Binding-site contacts:
Ligand atom N2 contacts residue GLN217 of chain 1.A at 3.9 Å.
Ligand atom O6 contacts residue SER208 of chain 1.A at 4.4 Å.
Ligand atom O5 contacts residue ASN205 of chain 1.A at 2.3 Å (h-bond).
Ligand atom C8 contacts residue ASN205 of chain 1.A at 4.4 Å.
Ligand atom C7 contacts residue VAL215 of chain 1.A at 4.0 Å (hydrophobic).
Ligand atom C8 contacts residue GLN217 of chain 1.A at 4.0 Å.
Ligand atom C8 contacts residue VAL215 of chain 1.A at 3.9 Å (hydrophobic).
Ligand atom C6 contacts residue GLN217 of chain 1.A at 4.3 Å.
Ligand atom C2 contacts residue ASN205 of chain 1.A at 2.3 Å.
Ligand atom O7 contacts residue ALA214 of chain 1.A at 3.6 Å.
Ligand atom C5 contacts residue ASN205 of chain 1.A at 3.6 Å.
Ligand atom O6 contacts residue TRP220 of chain 1.A at 4.1 Å.
Ligand atom C6 contacts residue SER208 of chain 1.A at 3.7 Å.
Ligand atom O3 contacts residue GLN217 of chain 1.A at 3.0 Å (h-bond).
Ligand atom C5 contacts residue SER208 of chain 1.A at 3.4 Å.
Ligand atom O6 contacts residue LEU210 of chain 1.A at 4.2 Å.
Ligand atom N2 contacts residue ASN205 of chain 1.A at 2.8 Å (h-bond).
Ligand atom O6 contacts residue LEU212 of chain 1.A at 3.8 Å.
Ligand atom C1 contacts residue SER207 of chain 1.A at 4.4 Å.
Ligand atom C8 contacts residue ALA214 of chain 1.A at 4.2 Å (hydrophobic).
Ligand atom C7 contacts residue ALA214 of chain 1.A at 4.3 Å (hydrophobic).
Ligand atom C7 contacts residue GLN217 of chain 1.A at 3.5 Å.
Ligand atom C7 contacts residue ASN205 of chain 1.A at 3.2 Å.
Ligand atom C3 contacts residue ASN205 of chain 1.A at 3.7 Å.
Ligand atom C2 contacts residue GLN217 of chain 1.A at 4.2 Å.
Ligand atom O5 contacts residue SER208 of chain 1.A at 2.6 Å (h-bond).
Ligand atom O7 contacts residue MET213 of chain 1.A at 4.4 Å.
Ligand atom C1 contacts residue ASN205 of chain 1.A at 1.4 Å.
Ligand atom C4 contacts residue ASN205 of chain 1.A at 4.1 Å.
Ligand atom C1 contacts residue SER208 of chain 1.A at 3.1 Å.
Ligand atom O7 contacts residue ASN205 of chain 1.A at 3.3 Å (h-bond).
Ligand atom O6 contacts residue GLN217 of chain 1.A at 3.3 Å (h-bond).
Ligand atom C3 contacts residue GLN217 of chain 1.A at 4.2 Å.
Ligand atom O7 contacts residue GLN217 of chain 1.A at 3.5 Å (h-bond).
Ligand atom O5 contacts residue LEU212 of chain 1.A at 4.2 Å.
Ligand atom C6 contacts residue LEU210 of chain 1.A at 4.0 Å (hydrophobic).
Ligand atom O7 contacts residue VAL215 of chain 1.A at 3.0 Å (h-bond).

Sequence of chain 1.A:
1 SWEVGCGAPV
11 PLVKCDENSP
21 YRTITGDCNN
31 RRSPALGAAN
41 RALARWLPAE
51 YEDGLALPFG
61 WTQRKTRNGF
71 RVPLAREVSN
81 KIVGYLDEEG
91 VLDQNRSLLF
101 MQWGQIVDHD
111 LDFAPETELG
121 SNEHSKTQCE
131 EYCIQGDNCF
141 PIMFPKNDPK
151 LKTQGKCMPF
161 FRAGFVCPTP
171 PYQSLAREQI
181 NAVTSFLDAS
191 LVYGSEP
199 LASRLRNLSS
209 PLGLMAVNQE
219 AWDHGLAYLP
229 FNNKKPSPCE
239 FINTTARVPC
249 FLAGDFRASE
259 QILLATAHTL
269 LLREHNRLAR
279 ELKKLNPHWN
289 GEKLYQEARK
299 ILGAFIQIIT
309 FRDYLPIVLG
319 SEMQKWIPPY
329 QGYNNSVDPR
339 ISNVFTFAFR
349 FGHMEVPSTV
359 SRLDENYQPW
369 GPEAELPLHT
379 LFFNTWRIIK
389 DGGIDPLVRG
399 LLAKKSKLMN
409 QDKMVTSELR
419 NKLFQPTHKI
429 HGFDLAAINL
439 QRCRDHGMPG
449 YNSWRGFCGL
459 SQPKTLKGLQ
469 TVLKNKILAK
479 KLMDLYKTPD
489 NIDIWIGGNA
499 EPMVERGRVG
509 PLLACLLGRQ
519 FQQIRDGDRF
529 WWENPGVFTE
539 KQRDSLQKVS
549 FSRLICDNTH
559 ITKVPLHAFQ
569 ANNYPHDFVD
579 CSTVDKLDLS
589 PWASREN

A small-molecule ligand and the protein it binds are described below.
Small molecule (SMILES): CC(=O)N[C@H]1[C@H](O[C@H]2[C@H](O)[C@@H](NC(C)=O)CO[C@@H]2CO)O[C@H](CO)[C@@H](O)[C@@H]1O